Binding-site contacts:
Ligand atom O14 contacts residue CO1 of chain 1.B at 2.0 Å.
Ligand atom O17 contacts residue HIS198 of chain 1.A at 3.3 Å (h-bond).
Ligand atom O17 contacts residue CO1 of chain 1.B at 2.1 Å.
Ligand atom C12 contacts residue SER235 of chain 1.A at 3.9 Å.
Ligand atom O18 contacts residue SER239 of chain 1.A at 3.5 Å (h-bond).
Ligand atom O14 contacts residue GLU366 of chain 1.A at 3.2 Å (salt-bridge).
Ligand atom C10 contacts residue LEU237 of chain 1.A at 3.8 Å (hydrophobic).
Ligand atom O24 contacts residue PHE396 of chain 1.A at 3.9 Å.
Ligand atom C15 contacts residue HIS280 of chain 1.A at 3.8 Å.
Ligand atom O21 contacts residue SER235 of chain 1.A at 2.6 Å.
Ligand atom C20 contacts residue LEU237 of chain 1.A at 3.1 Å (hydrophobic).
Ligand atom C15 contacts residue PHE391 of chain 1.A at 4.0 Å (hydrophobic).
Ligand atom O17 contacts residue VAL200 of chain 1.A at 3.6 Å.
Ligand atom C5 contacts residue PHE391 of chain 1.A at 3.9 Å (hydrophobic).
Ligand atom C4 contacts residue HIS280 of chain 1.A at 3.9 Å.
Ligand atom C5 contacts residue CO1 of chain 1.B at 3.6 Å.
Ligand atom C25 contacts residue PHE391 of chain 1.A at 3.5 Å (hydrophobic).
Ligand atom O19 contacts residue SER239 of chain 1.A at 2.7 Å (h-bond).
Ligand atom O14 contacts residue PHE391 of chain 1.A at 3.6 Å.
Ligand atom C3 contacts residue PHE353 of chain 1.A at 3.8 Å (hydrophobic).
Ligand atom C4 contacts residue CO1 of chain 1.B at 3.2 Å.
Ligand atom O17 contacts residue HIS280 of chain 1.A at 3.3 Å (h-bond).
Ligand atom O14 contacts residue HIS280 of chain 1.A at 3.2 Å (h-bond).
Ligand atom C23 contacts residue PHE396 of chain 1.A at 2.3 Å (hydrophobic).
Ligand atom C25 contacts residue GLY392 of chain 1.A at 3.5 Å.
Ligand atom C15 contacts residue CO1 of chain 1.B at 3.1 Å.
Ligand atom C16 contacts residue PRO252 of chain 1.A at 3.3 Å (hydrophobic).
Ligand atom C25 contacts residue LYS393 of chain 1.A at 3.3 Å.
Ligand atom C3 contacts residue PHE391 of chain 1.A at 3.7 Å (hydrophobic).
Ligand atom C22 contacts residue PHE396 of chain 1.A at 3.3 Å (hydrophobic).
Ligand atom C20 contacts residue THR226 of chain 1.A at 3.5 Å.
Ligand atom C20 contacts residue SER235 of chain 1.A at 4.0 Å.
Ligand atom O19 contacts residue LEU237 of chain 1.A at 3.7 Å.
Ligand atom C4 contacts residue PHE391 of chain 1.A at 3.6 Å (hydrophobic).
Ligand atom C11 contacts residue LEU237 of chain 1.A at 3.5 Å (hydrophobic).
Ligand atom C2 contacts residue PHE391 of chain 1.A at 3.7 Å (hydrophobic).
Ligand atom C10 contacts residue PHE225 of chain 1.A at 3.9 Å (hydrophobic).
Ligand atom O14 contacts residue PHE353 of chain 1.A at 3.6 Å.
Ligand atom O19 contacts residue PHE225 of chain 1.A at 3.1 Å.
Ligand atom C20 contacts residue PHE225 of chain 1.A at 3.4 Å (hydrophobic).

Sequence of chain 1.A:
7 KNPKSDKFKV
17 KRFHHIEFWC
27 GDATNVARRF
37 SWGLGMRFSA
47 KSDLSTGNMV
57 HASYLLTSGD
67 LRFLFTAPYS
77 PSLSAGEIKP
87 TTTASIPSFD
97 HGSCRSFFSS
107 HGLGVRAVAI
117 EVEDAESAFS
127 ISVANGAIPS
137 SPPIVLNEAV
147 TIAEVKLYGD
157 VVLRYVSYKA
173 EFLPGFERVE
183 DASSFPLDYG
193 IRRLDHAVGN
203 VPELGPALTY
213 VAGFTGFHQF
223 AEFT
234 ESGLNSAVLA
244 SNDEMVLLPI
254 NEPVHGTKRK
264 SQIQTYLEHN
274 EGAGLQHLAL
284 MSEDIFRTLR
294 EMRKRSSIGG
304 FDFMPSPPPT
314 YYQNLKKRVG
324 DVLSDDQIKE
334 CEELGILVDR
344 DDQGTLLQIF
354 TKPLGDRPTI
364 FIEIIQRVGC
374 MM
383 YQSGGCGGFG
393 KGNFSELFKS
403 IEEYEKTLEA

A protein and the small-molecule ligand that binds it are described below.
Small molecule (SMILES): CC(=O)C1=C(O)C=C2Oc3c(C(C)=O)c(O)c(C)c(O)c3[C@@]2(C)C1=O